Sequence of chain 1.N:
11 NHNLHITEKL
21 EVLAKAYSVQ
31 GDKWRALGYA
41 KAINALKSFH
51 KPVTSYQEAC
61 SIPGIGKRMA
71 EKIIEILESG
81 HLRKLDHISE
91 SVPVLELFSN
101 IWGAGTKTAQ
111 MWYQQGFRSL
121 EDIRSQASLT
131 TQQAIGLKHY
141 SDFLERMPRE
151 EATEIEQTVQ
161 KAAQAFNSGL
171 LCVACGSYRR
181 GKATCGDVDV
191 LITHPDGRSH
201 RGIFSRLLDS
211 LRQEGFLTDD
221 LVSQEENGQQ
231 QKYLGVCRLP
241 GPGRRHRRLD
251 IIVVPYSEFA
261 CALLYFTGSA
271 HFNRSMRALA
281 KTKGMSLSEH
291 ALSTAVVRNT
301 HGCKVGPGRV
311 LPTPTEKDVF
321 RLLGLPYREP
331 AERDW

The protein below binds the small molecule below.
Small molecule (SMILES): Nc1ccn([C@H]2C[C@H](O[P](=O)(O)OC[C@H]3O[C@@H](n4cnc5c(=O)nc(N)[nH]c54)C[C@@H]3O)[C@@H](CO[P](=O)(O)O[C@H]3C[C@H](n4ccc(N)nc4=O)O[C@@H]3CO[P](=O)(O)O[C@H]3C[C@H](n4cnc5c(=O)nc(N)[nH]c54)O[C@@H]3COP(=O)(O)O)O2)c(=O)n1

Binding-site contacts:
Ligand atom C2 contacts residue TRP34 of chain 1.N at 3.2 Å (hydrophobic).
Ligand atom OP1 contacts residue ARG35 of chain 1.N at 3.7 Å.
Ligand atom C8 contacts residue ARG35 of chain 1.N at 3.8 Å.
Ligand atom OP1 contacts residue PRO63 of chain 1.N at 3.8 Å.
Ligand atom C5' contacts residue GLY64 of chain 1.N at 3.5 Å.
Ligand atom N1 contacts residue TRP34 of chain 1.N at 3.4 Å (h-bond).
Ligand atom C4' contacts residue GLY64 of chain 1.N at 3.4 Å.
Ligand atom N9 contacts residue ARG35 of chain 1.N at 3.8 Å.
Ligand atom OP1 contacts residue GLY66 of chain 1.N at 2.8 Å (h-bond).
Ligand atom O3' contacts residue GLY64 of chain 1.N at 3.4 Å.
Ligand atom OP3 contacts residue ARG68 of chain 1.N at 2.5 Å (salt-bridge).
Ligand atom C4 contacts residue ARG35 of chain 1.N at 3.8 Å.
Ligand atom P contacts residue TYR39 of chain 1.N at 3.6 Å.
Ligand atom O5' contacts residue TYR39 of chain 1.N at 3.6 Å.
Ligand atom OP2 contacts residue ARG35 of chain 1.N at 3.1 Å (salt-bridge).
Ligand atom C5' contacts residue TYR39 of chain 1.N at 3.4 Å (hydrophobic).
Ligand atom O3' contacts residue MET69 of chain 1.N at 3.5 Å.
Ligand atom C5 contacts residue TRP34 of chain 1.N at 3.7 Å (hydrophobic).
Ligand atom OP3 contacts residue LYS72 of chain 1.N at 2.6 Å (salt-bridge).
Ligand atom OP1 contacts residue LYS72 of chain 1.N at 3.8 Å.
Ligand atom P contacts residue ARG68 of chain 1.N at 3.8 Å.
Ligand atom OP1 contacts residue ILE65 of chain 1.N at 3.8 Å.
Ligand atom OP1 contacts residue TYR27 of chain 1.N at 2.9 Å (h-bond).
Ligand atom C5' contacts residue ARG35 of chain 1.N at 3.5 Å.
Ligand atom OP1 contacts residue ARG68 of chain 1.N at 3.8 Å.
Ligand atom O5' contacts residue LYS72 of chain 1.N at 3.7 Å.
Ligand atom P contacts residue LYS72 of chain 1.N at 3.6 Å.
Ligand atom C6 contacts residue TRP34 of chain 1.N at 3.5 Å (hydrophobic).
Ligand atom N3 contacts residue TRP34 of chain 1.N at 3.3 Å (h-bond).
Ligand atom OP1 contacts residue GLY64 of chain 1.N at 3.0 Å (h-bond).
Ligand atom C4 contacts residue TRP34 of chain 1.N at 3.5 Å (hydrophobic).
Ligand atom O6 contacts residue TRP34 of chain 1.N at 3.3 Å.
Ligand atom OP1 contacts residue TYR39 of chain 1.N at 2.6 Å (h-bond).
Ligand atom O4' contacts residue ARG35 of chain 1.N at 3.6 Å.
Ligand atom OP2 contacts residue ARG68 of chain 1.N at 3.5 Å.
Ligand atom C4' contacts residue TYR39 of chain 1.N at 3.7 Å (hydrophobic).
Ligand atom O3' contacts residue ILE65 of chain 1.N at 3.6 Å.
Ligand atom OP1 contacts residue MET69 of chain 1.N at 3.0 Å (h-bond).
Ligand atom N2 contacts residue TRP34 of chain 1.N at 3.8 Å.
Ligand atom N3 contacts residue GLY38 of chain 1.N at 3.4 Å.